Sequence of chain 1.C:
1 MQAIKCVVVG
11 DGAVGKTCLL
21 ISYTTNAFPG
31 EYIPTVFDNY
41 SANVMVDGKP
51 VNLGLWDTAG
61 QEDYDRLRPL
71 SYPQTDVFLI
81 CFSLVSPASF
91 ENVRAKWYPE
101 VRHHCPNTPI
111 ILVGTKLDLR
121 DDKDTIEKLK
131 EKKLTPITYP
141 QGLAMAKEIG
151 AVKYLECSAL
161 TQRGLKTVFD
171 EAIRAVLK

Binding-site contacts:
Ligand atom N2 contacts residue LEU119 of chain 1.C at 3.4 Å.
Ligand atom O1G contacts residue GLN61 of chain 1.C at 3.1 Å (h-bond).
Ligand atom O6 contacts residue SER158 of chain 1.C at 3.0 Å (h-bond).
Ligand atom O1A contacts residue GLY15 of chain 1.C at 3.2 Å.
Ligand atom O5' contacts residue TYR32 of chain 1.C at 3.2 Å.
Ligand atom O3G contacts residue TYR32 of chain 1.C at 2.7 Å (h-bond).
Ligand atom O2G contacts residue THR35 of chain 1.C at 3.0 Å (h-bond).
Ligand atom O3A contacts residue ALA13 of chain 1.C at 3.4 Å.
Ligand atom O1A contacts residue CYS18 of chain 1.C at 2.9 Å (h-bond).
Ligand atom O1A contacts residue THR17 of chain 1.C at 3.3 Å (h-bond).
Ligand atom O3G contacts residue MG1 of chain 1.K at 2.0 Å.
Ligand atom O2A contacts residue THR17 of chain 1.C at 3.4 Å.
Ligand atom N1 contacts residue ASP118 of chain 1.C at 2.7 Å (salt-bridge).
Ligand atom O1G contacts residue GLY60 of chain 1.C at 3.2 Å (h-bond).
Ligand atom N3B contacts residue ALA13 of chain 1.C at 3.4 Å (h-bond).
Ligand atom O1B contacts residue GLY15 of chain 1.C at 3.0 Å (h-bond).
Ligand atom O2B contacts residue LYS16 of chain 1.C at 3.2 Å (salt-bridge).
Ligand atom O2B contacts residue THR17 of chain 1.C at 2.5 Å (h-bond).
Ligand atom O2G contacts residue MG1 of chain 1.K at 2.0 Å.
Ligand atom O2' contacts residue PHE28 of chain 1.C at 3.4 Å.
Ligand atom O2G contacts residue LYS16 of chain 1.C at 2.9 Å (salt-bridge).
Ligand atom O5' contacts residue CYS18 of chain 1.C at 3.3 Å (h-bond).
Ligand atom O2A contacts residue TYR32 of chain 1.C at 3.3 Å.
Ligand atom PB contacts residue MG1 of chain 1.K at 3.4 Å.
Ligand atom O2G contacts residue THR58 of chain 1.C at 3.1 Å (h-bond).
Ligand atom N2 contacts residue ASP118 of chain 1.C at 2.8 Å (salt-bridge).
Ligand atom O1G contacts residue LYS16 of chain 1.C at 3.0 Å (salt-bridge).
Ligand atom N3B contacts residue MG1 of chain 1.K at 2.5 Å.
Ligand atom O4' contacts residue LYS116 of chain 1.C at 3.4 Å.
Ligand atom O1B contacts residue VAL14 of chain 1.C at 3.1 Å (h-bond).
Ligand atom O3A contacts residue GLY15 of chain 1.C at 3.0 Å (h-bond).
Ligand atom O3G contacts residue GLN61 of chain 1.C at 2.8 Å (h-bond).
Ligand atom O1G contacts residue ALA13 of chain 1.C at 3.3 Å (h-bond).
Ligand atom N3B contacts residue TYR32 of chain 1.C at 3.1 Å.
Ligand atom O3G contacts residue THR35 of chain 1.C at 3.2 Å (h-bond).
Ligand atom O6 contacts residue ALA159 of chain 1.C at 2.7 Å (h-bond).
Ligand atom PG contacts residue MG1 of chain 1.K at 2.0 Å.
Ligand atom O1B contacts residue LYS16 of chain 1.C at 2.9 Å (salt-bridge).
Ligand atom O2B contacts residue MG1 of chain 1.K at 3.2 Å.
Ligand atom O3G contacts residue PRO34 of chain 1.C at 3.4 Å.

The protein below binds the small molecule below.
Small molecule (SMILES): Nc1nc2c(ncn2[C@@H]2O[C@H](CO[P](=O)(O)O[P](=O)(O)NP(=O)(O)O)[C@@H](O)[C@H]2O)c(=O)[nH]1